Sequence of chain 2.A:
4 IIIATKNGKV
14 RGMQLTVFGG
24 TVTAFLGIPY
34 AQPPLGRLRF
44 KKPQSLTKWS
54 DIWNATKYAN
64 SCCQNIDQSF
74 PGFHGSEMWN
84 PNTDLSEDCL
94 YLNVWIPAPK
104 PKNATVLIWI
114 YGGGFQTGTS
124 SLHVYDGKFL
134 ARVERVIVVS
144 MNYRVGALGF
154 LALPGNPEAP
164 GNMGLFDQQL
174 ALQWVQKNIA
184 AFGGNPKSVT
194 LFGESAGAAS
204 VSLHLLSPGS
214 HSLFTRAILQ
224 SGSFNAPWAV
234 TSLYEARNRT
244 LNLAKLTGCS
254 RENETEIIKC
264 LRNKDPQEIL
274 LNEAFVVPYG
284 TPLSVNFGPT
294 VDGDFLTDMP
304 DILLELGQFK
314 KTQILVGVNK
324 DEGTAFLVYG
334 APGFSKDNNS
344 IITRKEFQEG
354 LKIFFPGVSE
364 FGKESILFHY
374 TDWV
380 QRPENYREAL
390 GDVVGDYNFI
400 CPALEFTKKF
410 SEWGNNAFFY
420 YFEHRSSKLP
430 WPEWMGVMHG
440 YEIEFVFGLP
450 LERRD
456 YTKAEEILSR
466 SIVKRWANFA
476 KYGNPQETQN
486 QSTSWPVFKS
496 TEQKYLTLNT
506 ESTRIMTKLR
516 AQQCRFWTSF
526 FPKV

The protein below binds the small molecule below.
Small molecule (SMILES): CC(=O)N[C@H]1[C@H](O[C@H]2[C@H](O)[C@@H](NC(C)=O)CO[C@@H]2CO[C@@H]2O[C@@H](C)[C@@H](O)[C@@H](O)[C@@H]2O)O[C@H](CO)[C@@H](O)[C@@H]1O

Binding-site contacts:
Ligand atom C8 contacts residue ASN341 of chain 2.A at 3.2 Å.
Ligand atom C7 contacts residue GLY336 of chain 2.A at 3.7 Å.
Ligand atom O5 contacts residue ASN341 of chain 2.A at 2.3 Å (h-bond).
Ligand atom O5 contacts residue SER338 of chain 2.A at 4.1 Å.
Ligand atom N2 contacts residue ASN341 of chain 2.A at 3.0 Å (h-bond).
Ligand atom C4 contacts residue ASN341 of chain 2.A at 4.2 Å.
Ligand atom C6 contacts residue ASN341 of chain 2.A at 4.0 Å.
Ligand atom C8 contacts residue PHE337 of chain 2.A at 4.4 Å (hydrophobic).
Ligand atom C5 contacts residue PHE337 of chain 2.A at 4.2 Å (hydrophobic).
Ligand atom C3 contacts residue GLY336 of chain 2.A at 4.1 Å.
Ligand atom C3 contacts residue ASN341 of chain 2.A at 3.8 Å.
Ligand atom C5 contacts residue ASN341 of chain 2.A at 4.4 Å.
Ligand atom C6 contacts residue PHE337 of chain 2.A at 4.2 Å (hydrophobic).
Ligand atom O7 contacts residue GLY336 of chain 2.A at 2.5 Å (h-bond).
Ligand atom O7 contacts residue PRO335 of chain 2.A at 3.5 Å.
Ligand atom O4 contacts residue GLY336 of chain 2.A at 4.1 Å.
Ligand atom N2 contacts residue GLY336 of chain 2.A at 4.5 Å.
Ligand atom O7 contacts residue PHE337 of chain 2.A at 4.2 Å.
Ligand atom O7 contacts residue ASN342 of chain 2.A at 3.4 Å (h-bond).
Ligand atom C1 contacts residue GLY336 of chain 2.A at 4.4 Å.
Ligand atom C1 contacts residue ASN341 of chain 2.A at 1.4 Å.
Ligand atom O5 contacts residue SER338 of chain 2.A at 3.4 Å.
Ligand atom O7 contacts residue ILE344 of chain 2.A at 4.4 Å.
Ligand atom C6 contacts residue ASP340 of chain 2.A at 4.3 Å.
Ligand atom C8 contacts residue GLY336 of chain 2.A at 4.5 Å.
Ligand atom C7 contacts residue ASN341 of chain 2.A at 3.2 Å.
Ligand atom C5 contacts residue SER338 of chain 2.A at 3.9 Å.
Ligand atom O7 contacts residue ASN341 of chain 2.A at 4.0 Å.
Ligand atom C7 contacts residue ASN342 of chain 2.A at 4.3 Å.
Ligand atom C1 contacts residue SER338 of chain 2.A at 3.8 Å.
Ligand atom C2 contacts residue ASN341 of chain 2.A at 2.5 Å.
Ligand atom C6 contacts residue SER338 of chain 2.A at 3.8 Å.
Ligand atom O7 contacts residue SER343 of chain 2.A at 4.5 Å.
Ligand atom C5 contacts residue ASN341 of chain 2.A at 3.6 Å.
Ligand atom C6 contacts residue SER338 of chain 2.A at 4.0 Å.